Sequence of chain 1.B:
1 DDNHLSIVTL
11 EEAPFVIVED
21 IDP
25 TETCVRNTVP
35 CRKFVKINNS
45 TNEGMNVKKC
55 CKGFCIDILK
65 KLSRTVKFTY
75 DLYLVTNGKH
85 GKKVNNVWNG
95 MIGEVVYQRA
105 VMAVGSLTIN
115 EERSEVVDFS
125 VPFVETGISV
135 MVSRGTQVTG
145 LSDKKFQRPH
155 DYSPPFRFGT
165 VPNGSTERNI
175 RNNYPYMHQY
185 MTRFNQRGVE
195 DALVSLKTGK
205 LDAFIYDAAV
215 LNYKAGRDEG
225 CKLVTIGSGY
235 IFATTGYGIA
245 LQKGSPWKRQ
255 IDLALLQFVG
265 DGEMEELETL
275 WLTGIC

This small molecule binds to this protein.
Small molecule (SMILES): O=C(O)CCc1ccc2c(ccc3cc(C(=O)N4CCN[C@@H](C(=O)O)[C@H]4C(=O)O)ccc32)c1

Binding-site contacts:
Ligand atom CBG contacts residue ASP211 of chain 1.B at 3.6 Å.
Ligand atom OAU contacts residue HIS84 of chain 1.B at 3.7 Å.
Ligand atom OD2 contacts residue THR112 of chain 1.B at 3.1 Å (h-bond).
Ligand atom CAT contacts residue VAL193 of chain 1.B at 3.9 Å (hydrophobic).
Ligand atom OXT contacts residue SER110 of chain 1.B at 3.7 Å.
Ligand atom CAL contacts residue THR112 of chain 1.B at 3.7 Å.
Ligand atom CAC contacts residue HIS84 of chain 1.B at 3.9 Å.
Ligand atom CAL contacts residue SER110 of chain 1.B at 3.2 Å.
Ligand atom OD2 contacts residue SER169 of chain 1.B at 3.7 Å.
Ligand atom CBG contacts residue TYR241 of chain 1.B at 3.9 Å (hydrophobic).
Ligand atom CG contacts residue SER169 of chain 1.B at 3.6 Å.
Ligand atom OXT contacts residue THR112 of chain 1.B at 2.8 Å (h-bond).
Ligand atom N contacts residue SER110 of chain 1.B at 3.0 Å (h-bond).
Ligand atom CAS contacts residue LYS218 of chain 1.B at 3.6 Å.
Ligand atom CA contacts residue HIS84 of chain 1.B at 3.6 Å.
Ligand atom CAP contacts residue VAL214 of chain 1.B at 3.8 Å (hydrophobic).
Ligand atom OXT contacts residue ARG117 of chain 1.B at 2.8 Å (salt-bridge).
Ligand atom CAL contacts residue TYR241 of chain 1.B at 3.4 Å (hydrophobic).
Ligand atom OBB contacts residue TYR217 of chain 1.B at 3.7 Å.
Ligand atom O contacts residue HIS84 of chain 1.B at 3.3 Å.
Ligand atom N contacts residue THR112 of chain 1.B at 2.9 Å (h-bond).
Ligand atom CAF contacts residue VAL214 of chain 1.B at 3.9 Å (hydrophobic).
Ligand atom CAP contacts residue GLU12 of chain 1.B at 3.3 Å.
Ligand atom C contacts residue HIS84 of chain 1.B at 3.4 Å.
Ligand atom O contacts residue ARG117 of chain 1.B at 2.8 Å (salt-bridge).
Ligand atom C contacts residue ARG117 of chain 1.B at 3.5 Å.
Ligand atom CAM contacts residue TYR210 of chain 1.B at 3.0 Å (hydrophobic).
Ligand atom CAV contacts residue GLU12 of chain 1.B at 3.9 Å.
Ligand atom CA contacts residue SER110 of chain 1.B at 3.7 Å.
Ligand atom CBD contacts residue GLU12 of chain 1.B at 3.8 Å.
Ligand atom CAY contacts residue ALA13 of chain 1.B at 3.7 Å (hydrophobic).
Ligand atom OXT contacts residue LEU111 of chain 1.B at 3.7 Å.
Ligand atom CBA contacts residue GLU12 of chain 1.B at 3.7 Å.
Ligand atom CBD contacts residue ALA13 of chain 1.B at 3.7 Å (hydrophobic).
Ligand atom OD1 contacts residue SER169 of chain 1.B at 2.8 Å (h-bond).
Ligand atom OBB contacts residue LYS218 of chain 1.B at 3.0 Å (salt-bridge).
Ligand atom CAK contacts residue TYR210 of chain 1.B at 3.2 Å (hydrophobic).
Ligand atom OXT contacts residue HIS84 of chain 1.B at 3.8 Å.
Ligand atom CBA contacts residue VAL214 of chain 1.B at 3.7 Å (hydrophobic).
Ligand atom CAW contacts residue ALA13 of chain 1.B at 3.4 Å (hydrophobic).